Sequence of chain 1.A:
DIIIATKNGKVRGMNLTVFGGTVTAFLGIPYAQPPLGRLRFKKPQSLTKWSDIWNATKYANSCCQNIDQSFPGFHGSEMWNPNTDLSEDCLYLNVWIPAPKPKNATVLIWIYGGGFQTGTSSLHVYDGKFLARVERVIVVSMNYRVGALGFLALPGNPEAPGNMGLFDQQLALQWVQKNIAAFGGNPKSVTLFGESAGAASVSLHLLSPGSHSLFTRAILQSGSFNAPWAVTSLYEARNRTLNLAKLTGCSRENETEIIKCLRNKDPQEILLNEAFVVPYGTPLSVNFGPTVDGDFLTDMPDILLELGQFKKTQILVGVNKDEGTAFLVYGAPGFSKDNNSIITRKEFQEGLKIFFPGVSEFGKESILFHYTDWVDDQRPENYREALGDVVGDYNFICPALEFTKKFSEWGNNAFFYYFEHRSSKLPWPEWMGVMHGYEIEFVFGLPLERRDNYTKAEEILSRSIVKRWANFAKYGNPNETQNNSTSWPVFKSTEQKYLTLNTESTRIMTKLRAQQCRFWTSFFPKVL

Binding-site contacts:
Ligand atom C5 contacts residue ARG14 of chain 1.A at 3.5 Å.
Ligand atom C7 contacts residue ASN57 of chain 1.A at 3.8 Å.
Ligand atom C1 contacts residue ARG14 of chain 1.A at 4.2 Å.
Ligand atom N2 contacts residue ASP54 of chain 1.A at 4.5 Å.
Ligand atom C3 contacts residue ASN57 of chain 1.A at 4.2 Å.
Ligand atom O5 contacts residue ASN57 of chain 1.A at 2.5 Å (h-bond).
Ligand atom O5 contacts residue ARG14 of chain 1.A at 4.2 Å.
Ligand atom O6 contacts residue ARG14 of chain 1.A at 4.4 Å.
Ligand atom N2 contacts residue ILE55 of chain 1.A at 4.0 Å.
Ligand atom O7 contacts residue ASP54 of chain 1.A at 3.9 Å.
Ligand atom C6 contacts residue ARG14 of chain 1.A at 3.5 Å.
Ligand atom C3 contacts residue ARG14 of chain 1.A at 4.0 Å.
Ligand atom N2 contacts residue ASN57 of chain 1.A at 3.3 Å (h-bond).
Ligand atom C1 contacts residue ASN57 of chain 1.A at 1.8 Å.
Ligand atom C7 contacts residue ASP54 of chain 1.A at 4.4 Å.
Ligand atom C2 contacts residue ASN57 of chain 1.A at 2.9 Å.
Ligand atom O7 contacts residue ILE55 of chain 1.A at 4.0 Å.
Ligand atom O7 contacts residue ASN57 of chain 1.A at 4.2 Å.
Ligand atom C5 contacts residue ASN57 of chain 1.A at 3.9 Å.
Ligand atom C4 contacts residue ASP3 of chain 1.A at 4.5 Å.
Ligand atom C5 contacts residue ARG14 of chain 1.A at 4.4 Å.
Ligand atom C7 contacts residue ILE55 of chain 1.A at 4.5 Å (hydrophobic).
Ligand atom C4 contacts residue ARG14 of chain 1.A at 3.8 Å.

This protein binds this small molecule.
Small molecule (SMILES): CC(=O)N[C@H]1[C@H](O[C@H]2[C@H](O)[C@@H](NC(C)=O)CO[C@@H]2CO[C@@H]2O[C@@H](C)[C@@H](O)[C@@H](O)[C@@H]2O)O[C@H](CO)[C@@H](O)[C@@H]1O